Sequence of chain 1.B:
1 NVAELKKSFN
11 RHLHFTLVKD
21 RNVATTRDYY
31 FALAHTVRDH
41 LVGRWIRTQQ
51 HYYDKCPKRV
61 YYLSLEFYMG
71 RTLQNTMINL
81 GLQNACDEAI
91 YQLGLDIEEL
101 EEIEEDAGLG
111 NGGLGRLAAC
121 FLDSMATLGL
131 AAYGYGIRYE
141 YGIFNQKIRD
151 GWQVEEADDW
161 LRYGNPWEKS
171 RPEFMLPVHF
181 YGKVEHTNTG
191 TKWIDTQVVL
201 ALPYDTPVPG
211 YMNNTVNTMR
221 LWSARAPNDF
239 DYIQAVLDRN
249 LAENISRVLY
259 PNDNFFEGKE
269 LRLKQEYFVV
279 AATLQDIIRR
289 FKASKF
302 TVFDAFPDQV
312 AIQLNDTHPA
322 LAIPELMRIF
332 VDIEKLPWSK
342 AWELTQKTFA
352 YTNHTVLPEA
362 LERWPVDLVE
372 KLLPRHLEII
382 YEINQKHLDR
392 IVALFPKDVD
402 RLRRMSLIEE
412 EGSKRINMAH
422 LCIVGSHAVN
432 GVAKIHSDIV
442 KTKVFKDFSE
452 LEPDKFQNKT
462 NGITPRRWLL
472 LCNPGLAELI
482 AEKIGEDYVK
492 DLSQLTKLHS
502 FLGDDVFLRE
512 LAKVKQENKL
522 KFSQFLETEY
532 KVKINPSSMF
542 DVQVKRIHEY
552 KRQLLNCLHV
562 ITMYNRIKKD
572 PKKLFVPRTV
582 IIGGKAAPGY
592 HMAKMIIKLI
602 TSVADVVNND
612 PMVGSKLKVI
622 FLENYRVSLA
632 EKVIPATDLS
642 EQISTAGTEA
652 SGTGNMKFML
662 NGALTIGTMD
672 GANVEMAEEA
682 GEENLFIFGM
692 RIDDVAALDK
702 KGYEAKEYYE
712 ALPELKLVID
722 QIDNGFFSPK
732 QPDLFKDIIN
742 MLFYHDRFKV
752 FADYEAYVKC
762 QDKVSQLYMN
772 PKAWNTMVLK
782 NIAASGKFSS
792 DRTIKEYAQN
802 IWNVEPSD

Binding-site contacts:
Ligand atom C6 contacts residue LEU114 of chain 1.B at 3.7 Å (hydrophobic).
Ligand atom C2 contacts residue HIS355 of chain 1.B at 4.0 Å.
Ligand atom C5 contacts residue LEU114 of chain 1.B at 3.5 Å (hydrophobic).
Ligand atom C4 contacts residue ASN462 of chain 1.B at 3.8 Å.
Ligand atom O4 contacts residue ASN462 of chain 1.B at 3.4 Å (h-bond).
Ligand atom C6 contacts residue GLY113 of chain 1.B at 3.6 Å.
Ligand atom C8 contacts residue ASN262 of chain 1.B at 3.2 Å.
Ligand atom O3 contacts residue ALA651 of chain 1.B at 3.5 Å (h-bond).
Ligand atom O6 contacts residue HIS355 of chain 1.B at 2.9 Å (h-bond).
Ligand atom C8 contacts residue THR356 of chain 1.B at 3.7 Å.
Ligand atom O3 contacts residue GLU650 of chain 1.B at 2.8 Å (salt-bridge).
Ligand atom O5 contacts residue LEU114 of chain 1.B at 3.9 Å.
Ligand atom C7 contacts residue HIS355 of chain 1.B at 4.0 Å.
Ligand atom O7 contacts residue ASN262 of chain 1.B at 3.9 Å.
Ligand atom O2 contacts residue GLU650 of chain 1.B at 3.0 Å (salt-bridge).
Ligand atom O3 contacts residue GLY653 of chain 1.B at 2.8 Å (h-bond).
Ligand atom O7 contacts residue LEU114 of chain 1.B at 3.4 Å.
Ligand atom C2 contacts residue ALA651 of chain 1.B at 4.0 Å (hydrophobic).
Ligand atom C5 contacts residue GLY113 of chain 1.B at 3.7 Å.
Ligand atom C6 contacts residue LEU117 of chain 1.B at 3.9 Å (hydrophobic).
Ligand atom C6 contacts residue ASN462 of chain 1.B at 3.4 Å.
Ligand atom C2 contacts residue GLU650 of chain 1.B at 3.8 Å.
Ligand atom O3 contacts residue SER652 of chain 1.B at 3.0 Å (h-bond).
Ligand atom O2 contacts residue ASN262 of chain 1.B at 3.6 Å (h-bond).
Ligand atom C4 contacts residue GLY653 of chain 1.B at 3.7 Å.
Ligand atom O2 contacts residue TYR551 of chain 1.B at 3.3 Å (h-bond).
Ligand atom N1 contacts residue ASN262 of chain 1.B at 3.8 Å.
Ligand atom O6 contacts residue VAL433 of chain 1.B at 3.4 Å.
Ligand atom C7 contacts residue LEU114 of chain 1.B at 4.0 Å (hydrophobic).
Ligand atom C6 contacts residue HIS355 of chain 1.B at 3.4 Å.
Ligand atom O5 contacts residue HIS355 of chain 1.B at 3.5 Å (h-bond).
Ligand atom C7 contacts residue ASN262 of chain 1.B at 3.5 Å.
Ligand atom N1 contacts residue HIS355 of chain 1.B at 3.3 Å (h-bond).
Ligand atom O4 contacts residue THR654 of chain 1.B at 4.0 Å.
Ligand atom O4 contacts residue GLY653 of chain 1.B at 3.1 Å (h-bond).
Ligand atom C1 contacts residue HIS355 of chain 1.B at 4.1 Å.
Ligand atom C3 contacts residue GLU650 of chain 1.B at 3.5 Å.
Ligand atom O6 contacts residue ASN462 of chain 1.B at 2.7 Å (h-bond).
Ligand atom O6 contacts residue LEU117 of chain 1.B at 3.7 Å.
Ligand atom C3 contacts residue GLY653 of chain 1.B at 3.7 Å.

The protein below binds the small molecule below.
Small molecule (SMILES): CC(=O)N[C@@H]1O[C@H](CO)[C@@H](O)[C@H](O)[C@H]1O